Sequence of chain 1.B:
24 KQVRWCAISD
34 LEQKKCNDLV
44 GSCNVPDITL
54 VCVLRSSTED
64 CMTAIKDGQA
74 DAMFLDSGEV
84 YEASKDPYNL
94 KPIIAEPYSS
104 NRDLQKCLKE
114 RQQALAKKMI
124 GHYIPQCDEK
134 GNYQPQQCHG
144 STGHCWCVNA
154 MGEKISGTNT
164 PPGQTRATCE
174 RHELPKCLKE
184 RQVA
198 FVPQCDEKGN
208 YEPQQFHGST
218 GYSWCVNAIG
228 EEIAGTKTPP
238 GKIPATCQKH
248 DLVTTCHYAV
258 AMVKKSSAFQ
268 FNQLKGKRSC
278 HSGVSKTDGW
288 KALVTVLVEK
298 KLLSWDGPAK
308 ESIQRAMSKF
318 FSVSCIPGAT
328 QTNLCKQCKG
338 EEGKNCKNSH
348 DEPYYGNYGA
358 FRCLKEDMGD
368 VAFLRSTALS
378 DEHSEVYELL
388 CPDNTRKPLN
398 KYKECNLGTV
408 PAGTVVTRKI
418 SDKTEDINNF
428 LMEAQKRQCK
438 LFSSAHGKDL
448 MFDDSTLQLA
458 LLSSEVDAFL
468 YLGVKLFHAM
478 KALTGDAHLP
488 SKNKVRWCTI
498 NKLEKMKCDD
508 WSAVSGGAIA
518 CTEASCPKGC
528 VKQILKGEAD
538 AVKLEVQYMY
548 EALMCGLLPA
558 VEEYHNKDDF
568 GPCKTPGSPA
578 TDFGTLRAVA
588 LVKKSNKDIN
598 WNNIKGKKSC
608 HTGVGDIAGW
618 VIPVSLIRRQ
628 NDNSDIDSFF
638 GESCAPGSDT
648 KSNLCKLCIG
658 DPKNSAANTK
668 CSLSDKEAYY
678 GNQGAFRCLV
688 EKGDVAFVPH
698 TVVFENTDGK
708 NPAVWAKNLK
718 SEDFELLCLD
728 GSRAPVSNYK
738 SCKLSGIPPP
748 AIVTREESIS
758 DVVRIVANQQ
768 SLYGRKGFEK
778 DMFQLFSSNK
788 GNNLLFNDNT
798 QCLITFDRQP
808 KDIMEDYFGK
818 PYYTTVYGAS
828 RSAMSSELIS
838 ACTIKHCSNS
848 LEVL

This small molecule binds to this protein.
Small molecule (SMILES): NC(=O)OC[C@@H]1N=C(N)N2CCC(O)(O)[C@@]23N=C(N)N[C@@H]13

Binding-site contacts:
Ligand atom C20 contacts residue TYR814 of chain 1.B at 3.0 Å (hydrophobic).
Ligand atom C19 contacts residue ASP813 of chain 1.B at 3.7 Å.
Ligand atom C07 contacts residue PRO746 of chain 1.B at 4.0 Å (hydrophobic).
Ligand atom N09 contacts residue ASP813 of chain 1.B at 3.6 Å.
Ligand atom N13 contacts residue ASP804 of chain 1.B at 3.0 Å (salt-bridge).
Ligand atom O03 contacts residue PHE580 of chain 1.B at 4.2 Å.
Ligand atom C07 contacts residue GLU559 of chain 1.B at 3.8 Å.
Ligand atom C20 contacts residue PHE815 of chain 1.B at 4.3 Å (hydrophobic).
Ligand atom C07 contacts residue TYR814 of chain 1.B at 3.7 Å (hydrophobic).
Ligand atom C12 contacts residue PHE803 of chain 1.B at 4.0 Å (hydrophobic).
Ligand atom N15 contacts residue ASP813 of chain 1.B at 3.5 Å (salt-bridge).
Ligand atom C20 contacts residue ASP813 of chain 1.B at 3.1 Å.
Ligand atom N21 contacts residue ALA577 of chain 1.B at 4.0 Å.
Ligand atom O18 contacts residue LYS808 of chain 1.B at 4.1 Å.
Ligand atom C20 contacts residue GLY816 of chain 1.B at 3.8 Å.
Ligand atom N08 contacts residue PRO745 of chain 1.B at 3.6 Å.
Ligand atom N06 contacts residue GLU559 of chain 1.B at 3.2 Å (salt-bridge).
Ligand atom N08 contacts residue PRO746 of chain 1.B at 3.2 Å.
Ligand atom N15 contacts residue ARG805 of chain 1.B at 4.4 Å.
Ligand atom C02 contacts residue PHE580 of chain 1.B at 3.9 Å (hydrophobic).
Ligand atom N21 contacts residue PHE580 of chain 1.B at 4.1 Å.
Ligand atom C04 contacts residue PHE580 of chain 1.B at 3.5 Å (hydrophobic).
Ligand atom C12 contacts residue ASP813 of chain 1.B at 3.8 Å.
Ligand atom N15 contacts residue ASP804 of chain 1.B at 2.3 Å (salt-bridge).
Ligand atom N11 contacts residue PHE803 of chain 1.B at 4.1 Å.
Ligand atom C12 contacts residue ASP804 of chain 1.B at 3.5 Å.
Ligand atom N08 contacts residue TYR814 of chain 1.B at 2.8 Å (h-bond).
Ligand atom C05 contacts residue GLU559 of chain 1.B at 3.4 Å.
Ligand atom C14 contacts residue ASP804 of chain 1.B at 4.3 Å.
Ligand atom N06 contacts residue PRO746 of chain 1.B at 3.9 Å.
Ligand atom N15 contacts residue PHE803 of chain 1.B at 3.7 Å.
Ligand atom O18 contacts residue ASP813 of chain 1.B at 4.4 Å.
Ligand atom O01 contacts residue PHE580 of chain 1.B at 4.0 Å.
Ligand atom N11 contacts residue ASP813 of chain 1.B at 2.9 Å (salt-bridge).
Ligand atom N15 contacts residue GLN806 of chain 1.B at 3.9 Å.
Ligand atom C10 contacts residue ASP813 of chain 1.B at 3.8 Å.
Ligand atom C19 contacts residue GLY816 of chain 1.B at 4.0 Å.
Ligand atom N08 contacts residue GLU559 of chain 1.B at 3.6 Å.
Ligand atom C16 contacts residue ASP813 of chain 1.B at 4.3 Å.
Ligand atom N09 contacts residue TYR814 of chain 1.B at 3.7 Å.